Binding-site contacts:
Ligand atom C7 contacts residue ASN241 of chain 1.A at 3.1 Å.
Ligand atom O6 contacts residue ALA244 of chain 1.A at 3.5 Å.
Ligand atom O5 contacts residue ASN241 of chain 1.A at 2.4 Å (h-bond).
Ligand atom C8 contacts residue ASN241 of chain 1.A at 4.3 Å.
Ligand atom C4 contacts residue ASN241 of chain 1.A at 4.3 Å.
Ligand atom O6 contacts residue LYS388 of chain 1.A at 3.3 Å.
Ligand atom C6 contacts residue TRP384 of chain 1.A at 4.0 Å (hydrophobic).
Ligand atom C3 contacts residue TRP384 of chain 1.A at 4.4 Å (hydrophobic).
Ligand atom C1 contacts residue ALA244 of chain 1.A at 4.3 Å (hydrophobic).
Ligand atom C5 contacts residue TRP384 of chain 1.A at 4.3 Å (hydrophobic).
Ligand atom N2 contacts residue ASN241 of chain 1.A at 2.9 Å (h-bond).
Ligand atom C1 contacts residue ASN241 of chain 1.A at 1.5 Å.
Ligand atom C2 contacts residue ASN241 of chain 1.A at 2.4 Å.
Ligand atom C3 contacts residue ASN241 of chain 1.A at 3.8 Å.
Ligand atom C7 contacts residue TRP384 of chain 1.A at 4.3 Å (hydrophobic).
Ligand atom O7 contacts residue ASN241 of chain 1.A at 3.0 Å (h-bond).
Ligand atom C6 contacts residue ALA244 of chain 1.A at 4.5 Å (hydrophobic).
Ligand atom O3 contacts residue TRP384 of chain 1.A at 4.5 Å.
Ligand atom C6 contacts residue LYS388 of chain 1.A at 4.4 Å.
Ligand atom C2 contacts residue TRP384 of chain 1.A at 3.8 Å (hydrophobic).
Ligand atom O6 contacts residue TRP384 of chain 1.A at 4.4 Å.
Ligand atom O7 contacts residue TRP384 of chain 1.A at 3.3 Å.
Ligand atom O5 contacts residue TRP384 of chain 1.A at 3.7 Å.
Ligand atom C4 contacts residue TRP384 of chain 1.A at 4.2 Å (hydrophobic).
Ligand atom O5 contacts residue ALA244 of chain 1.A at 3.7 Å.
Ligand atom C5 contacts residue ASN241 of chain 1.A at 3.7 Å.
Ligand atom C1 contacts residue TRP384 of chain 1.A at 4.1 Å (hydrophobic).

Sequence of chain 1.A:
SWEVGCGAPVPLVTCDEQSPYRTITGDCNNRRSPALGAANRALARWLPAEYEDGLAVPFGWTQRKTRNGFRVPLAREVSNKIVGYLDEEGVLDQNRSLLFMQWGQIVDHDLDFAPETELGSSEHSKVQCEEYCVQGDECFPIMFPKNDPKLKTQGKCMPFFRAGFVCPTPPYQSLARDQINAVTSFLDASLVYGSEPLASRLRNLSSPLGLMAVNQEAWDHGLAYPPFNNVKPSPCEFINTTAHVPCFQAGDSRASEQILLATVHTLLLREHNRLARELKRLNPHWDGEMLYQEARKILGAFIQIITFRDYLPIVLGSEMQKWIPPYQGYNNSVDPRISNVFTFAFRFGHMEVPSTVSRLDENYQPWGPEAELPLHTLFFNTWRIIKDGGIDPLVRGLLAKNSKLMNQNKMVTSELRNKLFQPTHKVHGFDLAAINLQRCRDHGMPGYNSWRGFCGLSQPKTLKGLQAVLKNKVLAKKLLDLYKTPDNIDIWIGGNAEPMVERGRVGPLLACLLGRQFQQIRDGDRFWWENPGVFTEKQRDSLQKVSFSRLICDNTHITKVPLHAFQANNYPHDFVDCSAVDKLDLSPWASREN

The protein below binds the small molecule below.
Small molecule (SMILES): CC(=O)N[C@H]1[C@H](O[C@H]2[C@H](O)[C@@H](NC(C)=O)CO[C@@H]2CO)O[C@H](CO)[C@@H](O[C@H]2O[C@H](CO)[C@@H](O)[C@H](O)[C@@H]2O)[C@@H]1O